The small molecule below binds the protein below.
Small molecule (SMILES): O=C(O)/C(O)=C/C=C/CO

Binding-site contacts:
Ligand atom C5 contacts residue NAD1 of chain 1.H at 2.4 Å.
Ligand atom C4 contacts residue CYS285 of chain 1.B at 2.8 Å (hydrophobic).
Ligand atom O contacts residue ARG103 of chain 1.B at 3.0 Å (salt-bridge).
Ligand atom O1 contacts residue ARG103 of chain 1.B at 3.0 Å (salt-bridge).
Ligand atom O2 contacts residue TRP160 of chain 1.B at 3.7 Å.
Ligand atom O contacts residue TRP160 of chain 1.B at 3.4 Å.
Ligand atom C3 contacts residue LEU157 of chain 1.B at 3.9 Å (hydrophobic).
Ligand atom C1 contacts residue LEU157 of chain 1.B at 3.7 Å (hydrophobic).
Ligand atom C4 contacts residue NAD1 of chain 1.H at 3.4 Å.
Ligand atom C5 contacts residue VAL284 of chain 1.B at 4.1 Å (hydrophobic).
Ligand atom O3 contacts residue CYS285 of chain 1.B at 2.6 Å (h-bond).
Ligand atom C5 contacts residue CYS285 of chain 1.B at 1.7 Å (hydrophobic).
Ligand atom C2 contacts residue PHE453 of chain 1.B at 3.7 Å (hydrophobic).
Ligand atom C1 contacts residue TYR445 of chain 1.B at 4.1 Å (hydrophobic).
Ligand atom O1 contacts residue ARG447 of chain 1.B at 2.8 Å (salt-bridge).
Ligand atom O3 contacts residue NAD1 of chain 1.H at 2.5 Å.
Ligand atom C contacts residue ARG447 of chain 1.B at 3.3 Å.
Ligand atom O contacts residue ARG447 of chain 1.B at 2.9 Å (salt-bridge).
Ligand atom C1 contacts residue ARG447 of chain 1.B at 4.2 Å.
Ligand atom C4 contacts residue PHE453 of chain 1.B at 4.3 Å (hydrophobic).
Ligand atom C3 contacts residue PHE453 of chain 1.B at 3.6 Å (hydrophobic).
Ligand atom C5 contacts residue LEU286 of chain 1.B at 4.2 Å (hydrophobic).
Ligand atom O2 contacts residue NAD1 of chain 1.H at 4.0 Å.
Ligand atom O2 contacts residue PHE453 of chain 1.B at 3.5 Å.
Ligand atom C4 contacts residue VAL284 of chain 1.B at 4.0 Å (hydrophobic).
Ligand atom C contacts residue TYR445 of chain 1.B at 3.8 Å (hydrophobic).
Ligand atom O3 contacts residue VAL284 of chain 1.B at 3.4 Å.
Ligand atom C contacts residue LEU156 of chain 1.B at 4.0 Å (hydrophobic).
Ligand atom C4 contacts residue LEU153 of chain 1.B at 4.3 Å (hydrophobic).
Ligand atom O3 contacts residue ASN152 of chain 1.B at 3.1 Å (h-bond).
Ligand atom O1 contacts residue TYR445 of chain 1.B at 2.8 Å (h-bond).
Ligand atom C2 contacts residue TYR445 of chain 1.B at 3.5 Å (hydrophobic).
Ligand atom O1 contacts residue LEU156 of chain 1.B at 4.0 Å.
Ligand atom C3 contacts residue NAD1 of chain 1.H at 3.4 Å.
Ligand atom C3 contacts residue CYS285 of chain 1.B at 3.6 Å (hydrophobic).
Ligand atom C2 contacts residue LEU157 of chain 1.B at 3.9 Å (hydrophobic).
Ligand atom C contacts residue ARG103 of chain 1.B at 3.5 Å.
Ligand atom C1 contacts residue PHE453 of chain 1.B at 3.7 Å (hydrophobic).
Ligand atom O2 contacts residue LEU157 of chain 1.B at 3.4 Å.
Ligand atom C4 contacts residue LEU286 of chain 1.B at 4.0 Å (hydrophobic).

Sequence of chain 1.B:
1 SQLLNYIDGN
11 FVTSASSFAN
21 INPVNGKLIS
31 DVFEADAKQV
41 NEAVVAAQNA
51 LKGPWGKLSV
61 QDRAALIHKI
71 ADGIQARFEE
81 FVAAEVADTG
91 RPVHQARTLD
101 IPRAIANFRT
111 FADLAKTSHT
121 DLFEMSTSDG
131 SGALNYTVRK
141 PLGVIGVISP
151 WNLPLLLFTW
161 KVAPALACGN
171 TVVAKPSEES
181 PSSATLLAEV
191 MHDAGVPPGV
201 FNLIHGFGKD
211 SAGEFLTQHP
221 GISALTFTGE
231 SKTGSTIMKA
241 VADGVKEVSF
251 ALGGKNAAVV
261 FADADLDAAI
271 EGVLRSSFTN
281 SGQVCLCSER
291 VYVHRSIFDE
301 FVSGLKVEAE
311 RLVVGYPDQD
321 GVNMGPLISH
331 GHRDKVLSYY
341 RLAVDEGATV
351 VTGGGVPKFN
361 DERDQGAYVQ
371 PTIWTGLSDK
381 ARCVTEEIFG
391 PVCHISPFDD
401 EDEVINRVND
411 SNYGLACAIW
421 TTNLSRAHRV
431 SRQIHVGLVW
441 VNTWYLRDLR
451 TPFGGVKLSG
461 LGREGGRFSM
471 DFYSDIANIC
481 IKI